Sequence of chain 2.A:
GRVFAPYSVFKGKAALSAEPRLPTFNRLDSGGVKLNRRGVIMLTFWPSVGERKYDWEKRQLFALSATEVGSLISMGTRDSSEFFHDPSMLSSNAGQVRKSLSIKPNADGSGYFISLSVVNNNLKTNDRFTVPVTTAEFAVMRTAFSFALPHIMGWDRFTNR

This small molecule binds to this protein.
Small molecule (SMILES): Cc1cn([C@H]2C[C@H](O[P](=O)(O)OC[C@H]3O[C@@H](n4cc(C)c(=O)[nH]c4=O)C[C@@H]3O[P](=O)(O)OC[C@H]3O[C@@H](n4cc(C)c(=O)[nH]c4=O)C[C@@H]3O[P](=O)(O)OC[C@H]3O[C@@H](n4cc(C)c(=O)[nH]c4=O)C[C@@H]3O[P](=O)(O)OC[C@H]3O[C@@H](n4cc(C)c(=O)[nH]c4=O)C[C@@H]3O[P](=O)(O)OC[C@H]3O[C@@H](n4cc(C)c(=O)[nH]c4=O)C[C@@H]3O[P](=O)(O)OC[C@H]3O[C@@H](n4cc(C)c(=O)[nH]c4=O)C[C@@H]3O[P](=O)(O)OC[C@H]3O[C@@H](n4cc(C)c(=O)[nH]c4=O)C[C@@H]3O[P](=O)(O)OC[C@H]3O[C@@H](n4cc(C)c(=O)[nH]c4=O)C[C@@H]3O)[C@@H](COP(=O)=O)O2)c(=O)[nH]c1=O

Sequence of chain 3.A:
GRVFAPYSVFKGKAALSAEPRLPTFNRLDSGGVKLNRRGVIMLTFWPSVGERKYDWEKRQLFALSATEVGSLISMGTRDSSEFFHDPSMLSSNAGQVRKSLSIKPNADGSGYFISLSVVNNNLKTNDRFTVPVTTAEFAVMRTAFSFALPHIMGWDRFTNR

Binding-site contacts:
Ligand atom N1 contacts residue PHE12 of chain 2.A at 3.3 Å.
Ligand atom C2 contacts residue TRP64 of chain 2.A at 3.5 Å (hydrophobic).
Ligand atom C4 contacts residue PHE92 of chain 3.A at 3.3 Å (hydrophobic).
Ligand atom C5 contacts residue PHE18 of chain 2.A at 3.4 Å (hydrophobic).
Ligand atom C4 contacts residue PHE12 of chain 2.A at 3.2 Å (hydrophobic).
Ligand atom O4 contacts residue SER16 of chain 2.A at 3.0 Å (h-bond).
Ligand atom O4 contacts residue PHE12 of chain 2.A at 3.2 Å.
Ligand atom N3 contacts residue PHE18 of chain 2.A at 3.4 Å.
Ligand atom OP1 contacts residue LYS107 of chain 3.A at 2.8 Å (salt-bridge).
Ligand atom O4' contacts residue HIS93 of chain 3.A at 3.4 Å.
Ligand atom C7 contacts residue SER25 of chain 2.A at 3.5 Å.
Ligand atom C1' contacts residue ASP94 of chain 3.A at 3.5 Å.
Ligand atom OP2 contacts residue LYS107 of chain 3.A at 2.6 Å (salt-bridge).
Ligand atom C7 contacts residue HIS93 of chain 3.A at 3.5 Å.
Ligand atom C2 contacts residue PHE12 of chain 2.A at 2.9 Å (hydrophobic).
Ligand atom O2 contacts residue ASP94 of chain 3.A at 3.0 Å (salt-bridge).
Ligand atom C7 contacts residue TRP64 of chain 2.A at 3.5 Å (hydrophobic).
Ligand atom C1' contacts residue LEU98 of chain 3.A at 3.5 Å (hydrophobic).
Ligand atom O4' contacts residue TRP64 of chain 2.A at 2.9 Å (h-bond).
Ligand atom O4 contacts residue PRO14 of chain 2.A at 3.5 Å.
Ligand atom O2 contacts residue TRP64 of chain 2.A at 3.1 Å.
Ligand atom O2 contacts residue ARG60 of chain 2.A at 3.0 Å.
Ligand atom OP1 contacts residue TYR62 of chain 2.A at 2.8 Å (h-bond).
Ligand atom O4' contacts residue MET50 of chain 3.A at 3.4 Å.
Ligand atom N3 contacts residue PHE92 of chain 3.A at 3.0 Å (h-bond).
Ligand atom O4 contacts residue PHE92 of chain 3.A at 3.5 Å (h-bond).
Ligand atom O3' contacts residue ALA71 of chain 3.A at 3.4 Å.
Ligand atom O2 contacts residue MET97 of chain 3.A at 3.4 Å.
Ligand atom C6 contacts residue TRP64 of chain 2.A at 3.2 Å (hydrophobic).
Ligand atom C2 contacts residue PHE18 of chain 2.A at 3.5 Å (hydrophobic).
Ligand atom OP1 contacts residue LYS61 of chain 2.A at 3.0 Å.
Ligand atom OP1 contacts residue ALA71 of chain 3.A at 2.9 Å (h-bond).
Ligand atom C5 contacts residue HIS93 of chain 3.A at 3.5 Å.
Ligand atom N3 contacts residue PHE12 of chain 2.A at 2.9 Å.
Ligand atom C5' contacts residue TYR62 of chain 2.A at 3.2 Å (hydrophobic).
Ligand atom C4 contacts residue PHE18 of chain 2.A at 3.3 Å (hydrophobic).
Ligand atom O2 contacts residue PHE12 of chain 2.A at 3.2 Å.
Ligand atom C6 contacts residue PHE18 of chain 2.A at 3.5 Å (hydrophobic).
Ligand atom OP1 contacts residue HIS93 of chain 3.A at 2.7 Å (h-bond).
Ligand atom O2 contacts residue LEU98 of chain 3.A at 3.4 Å.